Binding-site contacts:
Ligand atom P contacts residue THR181 of chain 1.C at 3.7 Å.
Ligand atom O2P contacts residue THR181 of chain 1.C at 2.7 Å (h-bond).
Ligand atom O3P contacts residue ARG196 of chain 1.C at 3.4 Å (salt-bridge).
Ligand atom C1 contacts residue HIS178 of chain 1.C at 2.9 Å.
Ligand atom O2 contacts residue NAD1 of chain 1.I at 3.2 Å.
Ligand atom C3 contacts residue ARG232 of chain 1.C at 3.2 Å.
Ligand atom O2P contacts residue ARG232 of chain 1.C at 2.7 Å (salt-bridge).
Ligand atom C2 contacts residue HIS178 of chain 1.C at 4.0 Å.
Ligand atom O1 contacts residue TYR312 of chain 1.C at 4.2 Å.
Ligand atom O1 contacts residue THR152 of chain 1.C at 3.2 Å (h-bond).
Ligand atom C2 contacts residue SER150 of chain 1.C at 4.2 Å.
Ligand atom P contacts residue ARG196 of chain 1.C at 3.8 Å.
Ligand atom O2 contacts residue SER151 of chain 1.C at 3.5 Å (h-bond).
Ligand atom O1 contacts residue HIS178 of chain 1.C at 2.5 Å (h-bond).
Ligand atom P contacts residue NAD1 of chain 1.I at 3.5 Å.
Ligand atom C2 contacts residue SER151 of chain 1.C at 4.2 Å.
Ligand atom O1 contacts residue SER151 of chain 1.C at 2.4 Å (h-bond).
Ligand atom C2 contacts residue ARG232 of chain 1.C at 4.4 Å.
Ligand atom O3P contacts residue ASP183 of chain 1.C at 3.7 Å.
Ligand atom O4P contacts residue NAD1 of chain 1.I at 3.0 Å (h-bond).
Ligand atom C1 contacts residue THR152 of chain 1.C at 3.2 Å.
Ligand atom O1 contacts residue ASN314 of chain 1.C at 4.3 Å.
Ligand atom C1 contacts residue ARG232 of chain 1.C at 4.3 Å.
Ligand atom O2P contacts residue ASP183 of chain 1.C at 3.6 Å.
Ligand atom O2 contacts residue SER150 of chain 1.C at 4.1 Å.
Ligand atom C3 contacts residue HIS178 of chain 1.C at 4.0 Å.
Ligand atom O1P contacts residue NAD1 of chain 1.I at 3.2 Å (h-bond).
Ligand atom O4P contacts residue ASP183 of chain 1.C at 3.8 Å.
Ligand atom C3 contacts residue NAD1 of chain 1.I at 4.5 Å.
Ligand atom P contacts residue ASP183 of chain 1.C at 3.8 Å.
Ligand atom O3P contacts residue NAD1 of chain 1.I at 3.5 Å (h-bond).
Ligand atom O1P contacts residue ARG232 of chain 1.C at 3.9 Å.
Ligand atom C1 contacts residue SER151 of chain 1.C at 3.5 Å.
Ligand atom O2P contacts residue ARG196 of chain 1.C at 3.1 Å (salt-bridge).
Ligand atom O2 contacts residue HIS178 of chain 1.C at 4.5 Å.
Ligand atom O3P contacts residue ARG232 of chain 1.C at 4.5 Å.
Ligand atom P contacts residue ARG232 of chain 1.C at 3.8 Å.
Ligand atom O4P contacts residue THR181 of chain 1.C at 3.6 Å (h-bond).

Sequence of chain 1.C:
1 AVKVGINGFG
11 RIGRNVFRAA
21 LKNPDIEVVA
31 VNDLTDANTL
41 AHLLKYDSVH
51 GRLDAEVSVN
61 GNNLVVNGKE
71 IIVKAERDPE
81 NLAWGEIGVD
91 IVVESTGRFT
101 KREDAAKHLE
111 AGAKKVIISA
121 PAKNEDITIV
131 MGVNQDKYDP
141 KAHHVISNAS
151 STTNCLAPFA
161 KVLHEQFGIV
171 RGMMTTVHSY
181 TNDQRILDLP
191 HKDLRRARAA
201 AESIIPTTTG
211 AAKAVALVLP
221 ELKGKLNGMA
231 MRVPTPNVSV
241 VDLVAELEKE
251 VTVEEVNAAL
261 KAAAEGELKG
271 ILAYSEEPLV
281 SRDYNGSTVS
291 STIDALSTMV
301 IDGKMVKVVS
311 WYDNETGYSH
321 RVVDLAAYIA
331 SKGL

The small molecule below binds the protein below.
Small molecule (SMILES): O=C[C@H](O)COP(=O)(O)O